Sequence of chain 1.A:
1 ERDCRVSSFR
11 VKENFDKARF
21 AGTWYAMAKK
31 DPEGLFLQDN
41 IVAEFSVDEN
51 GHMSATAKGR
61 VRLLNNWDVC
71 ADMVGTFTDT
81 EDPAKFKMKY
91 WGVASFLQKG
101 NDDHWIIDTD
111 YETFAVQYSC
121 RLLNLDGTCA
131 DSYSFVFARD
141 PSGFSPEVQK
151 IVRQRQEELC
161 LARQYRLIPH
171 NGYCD

A protein and the small-molecule ligand that binds it are described below.
Small molecule (SMILES): CC1=C(/C=C/C(C)=C/C=C/C(C)=C/CO)C(C)(C)CCC1

Binding-site contacts:
Ligand atom C2 contacts residue HIS104 of chain 1.A at 3.9 Å.
Ligand atom C15 contacts residue VAL61 of chain 1.A at 3.8 Å (hydrophobic).
Ligand atom C10 contacts residue MET73 of chain 1.A at 3.9 Å (hydrophobic).
Ligand atom C3 contacts residue ALA43 of chain 1.A at 4.0 Å (hydrophobic).
Ligand atom C12 contacts residue MET73 of chain 1.A at 3.8 Å (hydrophobic).
Ligand atom C3 contacts residue PHE45 of chain 1.A at 4.1 Å (hydrophobic).
Ligand atom C20 contacts residue LEU35 of chain 1.A at 3.5 Å (hydrophobic).
Ligand atom C18 contacts residue MET73 of chain 1.A at 4.0 Å (hydrophobic).
Ligand atom C18 contacts residue GLY75 of chain 1.A at 4.1 Å.
Ligand atom C18 contacts residue TYR90 of chain 1.A at 3.7 Å (hydrophobic).
Ligand atom C17 contacts residue PHE135 of chain 1.A at 3.7 Å (hydrophobic).
Ligand atom C2 contacts residue PHE45 of chain 1.A at 4.0 Å (hydrophobic).
Ligand atom C4 contacts residue ALA55 of chain 1.A at 3.9 Å (hydrophobic).
Ligand atom C6 contacts residue MET88 of chain 1.A at 3.8 Å (hydrophobic).
Ligand atom C11 contacts residue MET73 of chain 1.A at 4.1 Å (hydrophobic).
Ligand atom C20 contacts residue GLN98 of chain 1.A at 3.6 Å.
Ligand atom C18 contacts residue MET88 of chain 1.A at 3.9 Å (hydrophobic).
Ligand atom C14 contacts residue VAL61 of chain 1.A at 4.0 Å (hydrophobic).
Ligand atom O1 contacts residue GLN98 of chain 1.A at 2.8 Å (h-bond).
Ligand atom C15 contacts residue LEU97 of chain 1.A at 3.8 Å (hydrophobic).
Ligand atom C11 contacts residue LEU37 of chain 1.A at 4.0 Å (hydrophobic).
Ligand atom C19 contacts residue ARG121 of chain 1.A at 4.0 Å.
Ligand atom C13 contacts residue GLN98 of chain 1.A at 3.9 Å.
Ligand atom C7 contacts residue MET88 of chain 1.A at 3.7 Å (hydrophobic).
Ligand atom C15 contacts residue GLN98 of chain 1.A at 4.0 Å.
Ligand atom C16 contacts residue HIS104 of chain 1.A at 3.8 Å.
Ligand atom C14 contacts residue LEU97 of chain 1.A at 3.9 Å (hydrophobic).
Ligand atom C5 contacts residue MET88 of chain 1.A at 3.7 Å (hydrophobic).
Ligand atom C10 contacts residue LEU37 of chain 1.A at 3.7 Å (hydrophobic).
Ligand atom C4 contacts residue MET88 of chain 1.A at 3.9 Å (hydrophobic).
Ligand atom C14 contacts residue GLN98 of chain 1.A at 4.1 Å.
Ligand atom C19 contacts residue TYR133 of chain 1.A at 4.0 Å (hydrophobic).
Ligand atom O1 contacts residue LEU97 of chain 1.A at 3.3 Å.
Ligand atom C19 contacts residue PHE36 of chain 1.A at 4.0 Å (hydrophobic).
Ligand atom C16 contacts residue PHE135 of chain 1.A at 3.9 Å (hydrophobic).
Ligand atom C3 contacts residue ALA57 of chain 1.A at 4.0 Å (hydrophobic).
Ligand atom C20 contacts residue PHE36 of chain 1.A at 3.9 Å (hydrophobic).
Ligand atom C12 contacts residue LEU37 of chain 1.A at 3.7 Å (hydrophobic).
Ligand atom C18 contacts residue VAL74 of chain 1.A at 4.1 Å (hydrophobic).
Ligand atom C3 contacts residue ALA55 of chain 1.A at 3.9 Å (hydrophobic).